Binding-site contacts:
Ligand atom C8 contacts residue ASN45 of chain 3.A at 4.3 Å.
Ligand atom C5 contacts residue ASN45 of chain 3.A at 3.7 Å.
Ligand atom N2 contacts residue ASN45 of chain 3.A at 2.9 Å (h-bond).
Ligand atom C6 contacts residue ASN45 of chain 3.A at 4.3 Å.
Ligand atom C7 contacts residue ASN45 of chain 3.A at 3.8 Å.
Ligand atom C1 contacts residue ASN45 of chain 3.A at 1.4 Å.
Ligand atom O5 contacts residue ASN45 of chain 3.A at 2.4 Å (h-bond).
Ligand atom C4 contacts residue ASN45 of chain 3.A at 4.3 Å.
Ligand atom C2 contacts residue ASN45 of chain 3.A at 2.5 Å.
Ligand atom O6 contacts residue ASN45 of chain 3.A at 3.7 Å.
Ligand atom C3 contacts residue ASN45 of chain 3.A at 3.8 Å.

Sequence of chain 3.A:
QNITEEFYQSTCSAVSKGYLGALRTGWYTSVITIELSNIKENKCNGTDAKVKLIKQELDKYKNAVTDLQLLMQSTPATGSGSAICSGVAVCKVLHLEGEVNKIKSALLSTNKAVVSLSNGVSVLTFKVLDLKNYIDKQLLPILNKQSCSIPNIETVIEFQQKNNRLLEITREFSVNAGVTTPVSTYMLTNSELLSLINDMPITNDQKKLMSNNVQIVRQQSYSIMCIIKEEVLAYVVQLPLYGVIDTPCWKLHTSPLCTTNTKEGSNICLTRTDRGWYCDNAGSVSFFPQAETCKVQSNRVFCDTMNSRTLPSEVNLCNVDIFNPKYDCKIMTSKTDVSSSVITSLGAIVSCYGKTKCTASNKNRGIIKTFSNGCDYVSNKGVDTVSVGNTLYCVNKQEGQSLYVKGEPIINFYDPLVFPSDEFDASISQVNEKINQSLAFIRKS

The small molecule below binds the protein below.
Small molecule (SMILES): CC(=O)N[C@@H]1[C@@H](O)[C@H](O)[C@@H](CO)O[C@H]1O